Sequence of chain 1.I:
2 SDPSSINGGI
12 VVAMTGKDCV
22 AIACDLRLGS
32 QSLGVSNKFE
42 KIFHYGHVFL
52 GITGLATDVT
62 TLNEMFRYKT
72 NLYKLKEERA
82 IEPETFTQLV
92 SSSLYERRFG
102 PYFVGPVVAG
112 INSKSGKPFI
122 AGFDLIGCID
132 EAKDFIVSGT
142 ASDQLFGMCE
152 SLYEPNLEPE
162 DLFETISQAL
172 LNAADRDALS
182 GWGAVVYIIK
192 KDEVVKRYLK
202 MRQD

Sequence of chain 1.H:
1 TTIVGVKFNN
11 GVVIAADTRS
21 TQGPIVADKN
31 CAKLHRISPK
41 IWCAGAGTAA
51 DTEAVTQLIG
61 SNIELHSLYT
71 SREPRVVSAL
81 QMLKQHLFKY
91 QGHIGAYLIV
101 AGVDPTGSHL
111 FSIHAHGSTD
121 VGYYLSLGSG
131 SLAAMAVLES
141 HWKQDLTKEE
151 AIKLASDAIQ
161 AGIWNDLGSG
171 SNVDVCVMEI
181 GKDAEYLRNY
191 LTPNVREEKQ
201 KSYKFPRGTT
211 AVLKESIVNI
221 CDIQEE

Sequence of chain 1.Z:
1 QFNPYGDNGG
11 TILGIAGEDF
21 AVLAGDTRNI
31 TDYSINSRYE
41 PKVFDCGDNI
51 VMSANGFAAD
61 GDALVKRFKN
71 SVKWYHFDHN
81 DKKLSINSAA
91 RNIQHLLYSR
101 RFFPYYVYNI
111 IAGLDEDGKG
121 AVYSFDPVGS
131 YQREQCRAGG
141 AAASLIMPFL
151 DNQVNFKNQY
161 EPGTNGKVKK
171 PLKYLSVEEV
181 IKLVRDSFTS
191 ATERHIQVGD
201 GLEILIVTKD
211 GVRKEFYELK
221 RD

Binding-site contacts:
Ligand atom O60 contacts residue SER129 of chain 1.H at 3.2 Å (h-bond).
Ligand atom N41 contacts residue GLY47 of chain 1.H at 3.0 Å (h-bond).
Ligand atom C51 contacts residue GLY168 of chain 1.H at 3.4 Å.
Ligand atom O40 contacts residue SER20 of chain 1.H at 3.5 Å.
Ligand atom C43 contacts residue THR1 of chain 1.H at 2.7 Å.
Ligand atom C27 contacts residue THR21 of chain 1.H at 3.5 Å.
Ligand atom O21 contacts residue GLN22 of chain 1.H at 3.7 Å.
Ligand atom O9 contacts residue GLN22 of chain 1.H at 3.4 Å (h-bond).
Ligand atom C44 contacts residue THR1 of chain 1.H at 3.5 Å.
Ligand atom C45 contacts residue GLY45 of chain 1.H at 3.5 Å.
Ligand atom O29 contacts residue ALA49 of chain 1.H at 3.1 Å (h-bond).
Ligand atom C31 contacts residue GLY47 of chain 1.H at 3.4 Å.
Ligand atom C43 contacts residue GLY47 of chain 1.H at 3.4 Å.
Ligand atom O60 contacts residue THR1 of chain 1.H at 2.7 Å (h-bond).
Ligand atom C58 contacts residue THR1 of chain 1.H at 2.5 Å.
Ligand atom N41 contacts residue THR1 of chain 1.H at 3.6 Å.
Ligand atom N22 contacts residue ASP125 of chain 1.I at 3.4 Å (salt-bridge).
Ligand atom C58 contacts residue LYS33 of chain 1.H at 3.5 Å.
Ligand atom C19 contacts residue THR48 of chain 1.H at 3.6 Å.
Ligand atom C58 contacts residue ARG19 of chain 1.H at 3.2 Å.
Ligand atom C5 contacts residue GLN22 of chain 1.H at 3.3 Å.
Ligand atom C39 contacts residue GLY47 of chain 1.H at 3.6 Å.
Ligand atom C27 contacts residue ALA27 of chain 1.H at 3.3 Å (hydrophobic).
Ligand atom C23 contacts residue THR21 of chain 1.H at 3.4 Å.
Ligand atom N30 contacts residue THR21 of chain 1.H at 3.0 Å (h-bond).
Ligand atom O48 contacts residue GLY47 of chain 1.H at 3.2 Å (h-bond).
Ligand atom C34 contacts residue GLY47 of chain 1.H at 3.6 Å.
Ligand atom C58 contacts residue GLY168 of chain 1.H at 2.9 Å.
Ligand atom O60 contacts residue GLY168 of chain 1.H at 3.4 Å (h-bond).
Ligand atom C45 contacts residue THR52 of chain 1.H at 3.6 Å.
Ligand atom O48 contacts residue THR1 of chain 1.H at 2.3 Å (h-bond).
Ligand atom C59 contacts residue THR1 of chain 1.H at 2.5 Å.
Ligand atom C26 contacts residue CYS129 of chain 1.I at 3.7 Å (hydrophobic).
Ligand atom C47 contacts residue THR1 of chain 1.H at 1.4 Å.
Ligand atom O48 contacts residue MES1 of chain 1.FA at 2.6 Å (h-bond).
Ligand atom C46 contacts residue ALA49 of chain 1.H at 3.6 Å (hydrophobic).
Ligand atom C42 contacts residue THR1 of chain 1.H at 2.3 Å.
Ligand atom O9 contacts residue ASP125 of chain 1.I at 3.7 Å.
Ligand atom O40 contacts residue THR21 of chain 1.H at 3.2 Å (h-bond).
Ligand atom C51 contacts residue THR1 of chain 1.H at 1.5 Å.

This small molecule binds to this protein.
Small molecule (SMILES): CC(C)C[C@H](NC(=O)[C@H](CCc1ccccc1)NC(=O)CN1CCOCC1)C(=O)N[C@@H](Cc1ccccc1)C(=O)N[C@@H](CC(C)C)[C@@H](O)[C@H](C)CO